This small molecule binds to this protein.
Small molecule (SMILES): CCCCCCCCCCCC[N+](C)(C)CCCS(=O)(=O)O

Sequence of chain 56.A:
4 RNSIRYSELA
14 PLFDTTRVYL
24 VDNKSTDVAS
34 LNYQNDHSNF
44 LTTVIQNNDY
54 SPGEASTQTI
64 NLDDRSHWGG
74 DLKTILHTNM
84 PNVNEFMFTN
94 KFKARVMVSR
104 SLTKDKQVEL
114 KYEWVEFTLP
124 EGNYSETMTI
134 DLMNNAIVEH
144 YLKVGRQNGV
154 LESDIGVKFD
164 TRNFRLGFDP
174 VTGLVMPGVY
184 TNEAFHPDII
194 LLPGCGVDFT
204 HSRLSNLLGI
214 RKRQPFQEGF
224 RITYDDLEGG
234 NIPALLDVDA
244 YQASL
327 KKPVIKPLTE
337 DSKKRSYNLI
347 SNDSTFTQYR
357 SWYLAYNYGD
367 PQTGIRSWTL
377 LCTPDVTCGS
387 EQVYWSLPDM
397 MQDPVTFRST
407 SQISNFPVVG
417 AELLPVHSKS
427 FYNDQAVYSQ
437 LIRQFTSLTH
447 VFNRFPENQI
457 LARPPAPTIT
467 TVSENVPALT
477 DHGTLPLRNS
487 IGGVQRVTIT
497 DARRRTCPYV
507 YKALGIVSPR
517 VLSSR

Binding-site contacts:
Ligand atom C10 contacts residue C151 of chain 56.D at 3.4 Å.
Ligand atom S1 contacts residue TRP374 of chain 56.A at 4.0 Å.
Ligand atom O2S contacts residue ARG224 of chain 56.A at 4.5 Å.
Ligand atom S1 contacts residue ARG224 of chain 56.A at 4.3 Å.
Ligand atom C13 contacts residue C151 of chain 56.D at 4.5 Å.
Ligand atom C2 contacts residue TRP374 of chain 56.A at 4.1 Å (hydrophobic).
Ligand atom O1S contacts residue PHE223 of chain 56.A at 4.5 Å.
Ligand atom O3S contacts residue PHE223 of chain 56.A at 3.9 Å.
Ligand atom S1 contacts residue GLY222 of chain 56.A at 3.0 Å (h-bond).
Ligand atom O3S contacts residue ARG224 of chain 56.A at 2.9 Å (salt-bridge).
Ligand atom C3 contacts residue TRP374 of chain 56.A at 4.3 Å (hydrophobic).
Ligand atom O1S contacts residue TRP374 of chain 56.A at 4.3 Å.
Ligand atom C1 contacts residue TRP374 of chain 56.A at 3.6 Å (hydrophobic).
Ligand atom C16 contacts residue ASP229 of chain 56.A at 4.3 Å.
Ligand atom C9 contacts residue C151 of chain 56.D at 3.4 Å.
Ligand atom O3S contacts residue GLY222 of chain 56.A at 2.9 Å (h-bond).
Ligand atom C5 contacts residue C151 of chain 56.D at 4.0 Å.
Ligand atom C6 contacts residue C151 of chain 56.D at 4.2 Å.
Ligand atom O1S contacts residue LYS215 of chain 56.A at 2.7 Å (salt-bridge).
Ligand atom O1S contacts residue GLY222 of chain 56.A at 2.3 Å (h-bond).
Ligand atom C7 contacts residue C151 of chain 56.D at 3.4 Å.
Ligand atom S1 contacts residue LYS215 of chain 56.A at 4.1 Å.
Ligand atom O2S contacts residue GLY222 of chain 56.A at 3.3 Å (h-bond).
Ligand atom C8 contacts residue C151 of chain 56.D at 3.7 Å.
Ligand atom C12 contacts residue C151 of chain 56.D at 3.4 Å.
Ligand atom C11 contacts residue C151 of chain 56.D at 3.5 Å.
Ligand atom O3S contacts residue TRP374 of chain 56.A at 3.3 Å.